Binding-site contacts:
Ligand atom OAH contacts residue ARG36 of chain 4.A at 3.2 Å (salt-bridge).
Ligand atom SAP contacts residue GLU196 of chain 4.A at 3.6 Å.
Ligand atom SAP contacts residue TYR322 of chain 4.A at 3.5 Å (h-bond).
Ligand atom CAS contacts residue GLU146 of chain 4.A at 3.8 Å.
Ligand atom CAL contacts residue ARG211 of chain 4.A at 3.9 Å.
Ligand atom OAG contacts residue ASP69 of chain 4.A at 3.2 Å (salt-bridge).
Ligand atom OAH contacts residue ARG288 of chain 4.A at 3.2 Å (salt-bridge).
Ligand atom CAK contacts residue ARG211 of chain 4.A at 3.9 Å.
Ligand atom NAD contacts residue GLU37 of chain 4.A at 2.6 Å (salt-bridge).
Ligand atom OAF contacts residue ARG211 of chain 4.A at 3.3 Å (salt-bridge).
Ligand atom OAH contacts residue TYR322 of chain 4.A at 3.6 Å (h-bond).
Ligand atom CAC contacts residue TRP97 of chain 4.A at 4.0 Å (hydrophobic).
Ligand atom CAS contacts residue GLU37 of chain 4.A at 3.0 Å.
Ligand atom OAF contacts residue ARG288 of chain 4.A at 3.0 Å (salt-bridge).
Ligand atom CAK contacts residue GLU196 of chain 4.A at 3.3 Å.
Ligand atom NAD contacts residue TRP97 of chain 4.A at 2.7 Å (h-bond).
Ligand atom CAW contacts residue GLU196 of chain 4.A at 3.5 Å.
Ligand atom NAD contacts residue GLU146 of chain 4.A at 2.9 Å (salt-bridge).
Ligand atom CAY contacts residue TYR322 of chain 4.A at 3.9 Å (hydrophobic).
Ligand atom CAR contacts residue ARG211 of chain 4.A at 4.0 Å.
Ligand atom CAB contacts residue GLU195 of chain 4.A at 3.8 Å.
Ligand atom CAS contacts residue TRP97 of chain 4.A at 3.8 Å (hydrophobic).
Ligand atom CAB contacts residue ASN213 of chain 4.A at 3.6 Å.
Ligand atom CAL contacts residue TYR322 of chain 4.A at 3.4 Å (hydrophobic).
Ligand atom CAJ contacts residue GLU195 of chain 4.A at 3.8 Å.
Ligand atom CAB contacts residue ARG211 of chain 4.A at 3.6 Å.
Ligand atom CAW contacts residue TYR322 of chain 4.A at 3.6 Å (hydrophobic).
Ligand atom OAF contacts residue TYR264 of chain 4.A at 3.9 Å.
Ligand atom CAU contacts residue TYR322 of chain 4.A at 3.1 Å (hydrophobic).
Ligand atom CAR contacts residue TYR322 of chain 4.A at 3.1 Å (hydrophobic).
Ligand atom NAD contacts residue LEU52 of chain 4.A at 3.7 Å.
Ligand atom OAE contacts residue ARG70 of chain 4.A at 3.1 Å (salt-bridge).
Ligand atom SAP contacts residue GLU37 of chain 4.A at 3.2 Å (salt-bridge).
Ligand atom CAJ contacts residue ALA165 of chain 4.A at 3.9 Å (hydrophobic).
Ligand atom CAJ contacts residue ARG143 of chain 4.A at 3.3 Å.
Ligand atom OAF contacts residue TYR322 of chain 4.A at 3.5 Å (h-bond).
Ligand atom CAI contacts residue TYR322 of chain 4.A at 3.4 Å (hydrophobic).
Ligand atom CAA contacts residue ARG143 of chain 4.A at 3.5 Å.
Ligand atom CAR contacts residue ARG288 of chain 4.A at 3.9 Å.
Ligand atom CAV contacts residue GLU196 of chain 4.A at 3.9 Å.

Sequence of chain 4.A:
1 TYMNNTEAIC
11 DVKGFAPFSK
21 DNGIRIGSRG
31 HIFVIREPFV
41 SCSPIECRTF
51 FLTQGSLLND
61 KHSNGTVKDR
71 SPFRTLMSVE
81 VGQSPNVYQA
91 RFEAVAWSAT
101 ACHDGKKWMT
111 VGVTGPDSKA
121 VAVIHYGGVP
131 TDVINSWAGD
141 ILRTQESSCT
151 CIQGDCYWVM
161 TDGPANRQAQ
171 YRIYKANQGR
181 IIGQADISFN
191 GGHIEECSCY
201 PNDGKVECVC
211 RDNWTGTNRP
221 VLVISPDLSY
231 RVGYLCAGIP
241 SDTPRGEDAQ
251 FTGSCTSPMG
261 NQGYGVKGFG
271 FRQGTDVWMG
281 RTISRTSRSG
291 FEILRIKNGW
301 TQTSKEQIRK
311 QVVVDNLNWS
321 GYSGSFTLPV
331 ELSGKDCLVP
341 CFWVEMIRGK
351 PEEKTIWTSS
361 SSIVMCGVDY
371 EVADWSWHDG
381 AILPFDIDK

A small-molecule ligand and the protein it binds are described below.
Small molecule (SMILES): CCC(CC)O[C@@H]1CC(C(=O)O)=C[C@@]2(SC(N)=NC2=O)[C@H]1NC(C)=O